A protein and the small-molecule ligand that binds it are described below.
Small molecule (SMILES): CC(=O)N[C@H]1[C@H](O[C@H]2[C@H](O)[C@@H](NC(C)=O)CO[C@@H]2CO)O[C@H](CO)[C@@H](O[C@@H]2O[C@H](CO)[C@@H](O)[C@H](O)[C@@H]2O)[C@@H]1O

Binding-site contacts:
Ligand atom O7 contacts residue ASN369 of chain 1.E at 3.9 Å.
Ligand atom O5 contacts residue ASN369 of chain 1.E at 2.5 Å (h-bond).
Ligand atom C8 contacts residue GLN340 of chain 1.E at 3.9 Å.
Ligand atom C1 contacts residue ASN369 of chain 1.E at 1.5 Å.
Ligand atom C7 contacts residue THR365 of chain 1.E at 4.1 Å.
Ligand atom C3 contacts residue ASN369 of chain 1.E at 3.9 Å.
Ligand atom O7 contacts residue THR365 of chain 1.E at 4.5 Å.
Ligand atom C8 contacts residue GLN366 of chain 1.E at 4.3 Å.
Ligand atom C7 contacts residue ASN369 of chain 1.E at 3.6 Å.
Ligand atom C8 contacts residue THR365 of chain 1.E at 3.3 Å.
Ligand atom C2 contacts residue ASN369 of chain 1.E at 2.5 Å.
Ligand atom C5 contacts residue ASN369 of chain 1.E at 3.8 Å.
Ligand atom C4 contacts residue ASN369 of chain 1.E at 4.3 Å.
Ligand atom C8 contacts residue ASN369 of chain 1.E at 4.0 Å.
Ligand atom N2 contacts residue ASN369 of chain 1.E at 3.0 Å (h-bond).

Sequence of chain 1.E:
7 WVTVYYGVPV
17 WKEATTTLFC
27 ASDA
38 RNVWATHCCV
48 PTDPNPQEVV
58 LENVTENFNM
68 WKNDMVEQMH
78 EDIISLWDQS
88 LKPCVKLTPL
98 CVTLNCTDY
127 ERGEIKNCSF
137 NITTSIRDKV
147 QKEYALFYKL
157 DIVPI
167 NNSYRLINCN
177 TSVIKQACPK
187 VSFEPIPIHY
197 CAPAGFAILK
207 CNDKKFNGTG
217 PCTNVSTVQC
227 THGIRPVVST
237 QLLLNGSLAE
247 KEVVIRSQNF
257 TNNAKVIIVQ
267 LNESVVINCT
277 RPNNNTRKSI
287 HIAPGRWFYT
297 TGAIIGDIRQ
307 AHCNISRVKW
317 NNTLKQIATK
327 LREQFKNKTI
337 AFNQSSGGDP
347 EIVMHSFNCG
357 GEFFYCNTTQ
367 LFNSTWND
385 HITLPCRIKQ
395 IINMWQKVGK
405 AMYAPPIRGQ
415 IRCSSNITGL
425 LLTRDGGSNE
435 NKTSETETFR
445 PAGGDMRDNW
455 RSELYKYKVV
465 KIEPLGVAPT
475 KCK